The small molecule below binds the protein below.
Small molecule (SMILES): CC(C)C[C@H](NC(=O)[C@H](Cc1ccccc1)NC(=O)[C@H](CCC(N)=O)NC(=O)[C@H](CC(C)C)NC(=O)[C@@H](N)CO)C(=O)N[C@@H](CC(C)C)C(=O)N[C@@H](CC(=O)O)C(=O)N[C@H](C=O)[C@@H](C)O

Binding-site contacts:
Ligand atom CD1 contacts residue GLN71 of chain 1.E at 4.4 Å.
Ligand atom CG contacts residue ILE231 of chain 1.E at 4.4 Å (hydrophobic).
Ligand atom CG contacts residue GLN66 of chain 1.E at 4.3 Å.
Ligand atom CA contacts residue LYS53 of chain 1.E at 4.5 Å.
Ligand atom CD1 contacts residue LYS53 of chain 1.E at 3.8 Å.
Ligand atom O contacts residue LYS53 of chain 1.E at 3.6 Å (salt-bridge).
Ligand atom C contacts residue LYS53 of chain 1.E at 4.4 Å.
Ligand atom N contacts residue MET227 of chain 1.E at 3.7 Å.
Ligand atom CD1 contacts residue GLN66 of chain 1.E at 4.0 Å.
Ligand atom CA contacts residue MET227 of chain 1.E at 4.3 Å (hydrophobic).
Ligand atom N contacts residue MET227 of chain 1.E at 3.9 Å.
Ligand atom CA contacts residue VAL49 of chain 1.E at 3.9 Å (hydrophobic).
Ligand atom CD2 contacts residue VAL63 of chain 1.E at 4.4 Å (hydrophobic).
Ligand atom O contacts residue MET227 of chain 1.E at 4.5 Å.
Ligand atom C contacts residue MET227 of chain 1.E at 4.2 Å (hydrophobic).
Ligand atom CD1 contacts residue ILE70 of chain 1.E at 4.4 Å (hydrophobic).
Ligand atom O contacts residue VAL49 of chain 1.E at 4.2 Å.
Ligand atom CD2 contacts residue MET227 of chain 1.E at 4.3 Å (hydrophobic).
Ligand atom CB contacts residue VAL49 of chain 1.E at 4.2 Å (hydrophobic).
Ligand atom CD1 contacts residue MET67 of chain 1.E at 3.2 Å (hydrophobic).
Ligand atom CD1 contacts residue VAL49 of chain 1.E at 3.9 Å (hydrophobic).
Ligand atom CD2 contacts residue LEU45 of chain 1.E at 4.3 Å (hydrophobic).
Ligand atom O contacts residue LYS53 of chain 1.E at 3.3 Å (salt-bridge).
Ligand atom NE2 contacts residue MET67 of chain 1.E at 3.6 Å.
Ligand atom CD1 contacts residue MET227 of chain 1.E at 3.8 Å (hydrophobic).
Ligand atom CD1 contacts residue VAL46 of chain 1.E at 3.8 Å (hydrophobic).
Ligand atom CD2 contacts residue VAL46 of chain 1.E at 4.4 Å (hydrophobic).
Ligand atom N contacts residue VAL49 of chain 1.E at 4.0 Å.
Ligand atom CB contacts residue MET67 of chain 1.E at 4.3 Å (hydrophobic).
Ligand atom CD2 contacts residue VAL49 of chain 1.E at 3.7 Å (hydrophobic).
Ligand atom C contacts residue LYS53 of chain 1.E at 4.5 Å.
Ligand atom CD2 contacts residue MET67 of chain 1.E at 3.6 Å (hydrophobic).
Ligand atom CG contacts residue MET67 of chain 1.E at 4.3 Å (hydrophobic).
Ligand atom CG contacts residue MET67 of chain 1.E at 4.4 Å (hydrophobic).
Ligand atom C contacts residue VAL49 of chain 1.E at 4.1 Å (hydrophobic).
Ligand atom CB contacts residue MET227 of chain 1.E at 4.4 Å (hydrophobic).
Ligand atom CD2 contacts residue GLN66 of chain 1.E at 4.0 Å.

Sequence of chain 1.E:
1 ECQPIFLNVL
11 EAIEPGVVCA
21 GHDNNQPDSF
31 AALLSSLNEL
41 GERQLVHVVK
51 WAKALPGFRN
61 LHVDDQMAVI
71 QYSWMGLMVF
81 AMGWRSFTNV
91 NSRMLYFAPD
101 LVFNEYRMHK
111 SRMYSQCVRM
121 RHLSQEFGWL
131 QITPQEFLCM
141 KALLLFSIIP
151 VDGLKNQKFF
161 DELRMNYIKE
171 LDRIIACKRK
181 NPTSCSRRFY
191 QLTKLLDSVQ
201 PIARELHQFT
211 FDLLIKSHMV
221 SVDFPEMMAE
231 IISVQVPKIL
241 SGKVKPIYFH